This protein binds this small molecule.
Small molecule (SMILES): O=C([O-])C(=O)[O-]

Sequence of chain 1.A:
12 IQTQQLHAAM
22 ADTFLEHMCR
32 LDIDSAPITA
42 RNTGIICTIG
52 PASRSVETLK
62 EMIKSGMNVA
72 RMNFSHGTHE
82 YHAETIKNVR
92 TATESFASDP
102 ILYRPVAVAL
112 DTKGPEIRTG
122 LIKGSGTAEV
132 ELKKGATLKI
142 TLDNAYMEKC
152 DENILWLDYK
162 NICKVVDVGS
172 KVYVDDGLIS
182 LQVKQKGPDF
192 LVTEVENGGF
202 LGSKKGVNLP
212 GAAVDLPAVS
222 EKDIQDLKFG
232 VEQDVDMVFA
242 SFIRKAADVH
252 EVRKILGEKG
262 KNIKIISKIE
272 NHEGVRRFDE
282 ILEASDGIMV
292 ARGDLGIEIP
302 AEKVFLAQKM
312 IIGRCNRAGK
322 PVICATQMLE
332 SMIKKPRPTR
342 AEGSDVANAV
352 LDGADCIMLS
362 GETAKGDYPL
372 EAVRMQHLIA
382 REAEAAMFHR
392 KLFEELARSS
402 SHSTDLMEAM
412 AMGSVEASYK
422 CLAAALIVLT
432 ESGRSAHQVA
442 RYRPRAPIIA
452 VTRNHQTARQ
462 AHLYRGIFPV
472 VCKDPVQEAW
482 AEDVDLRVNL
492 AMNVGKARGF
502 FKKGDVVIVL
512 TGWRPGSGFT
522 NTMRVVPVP

Binding-site contacts:
Ligand atom C1 contacts residue LYS269 of chain 1.A at 3.5 Å.
Ligand atom O2 contacts residue ARG293 of chain 1.A at 3.5 Å (salt-bridge).
Ligand atom C1 contacts residue ATP1 of chain 1.M at 3.2 Å.
Ligand atom C1 contacts residue ALA292 of chain 1.A at 3.3 Å (hydrophobic).
Ligand atom O3 contacts residue ALA292 of chain 1.A at 3.7 Å.
Ligand atom C1 contacts residue MG1 of chain 1.L at 4.2 Å.
Ligand atom C2 contacts residue MG1 of chain 1.K at 2.8 Å.
Ligand atom O1 contacts residue MG1 of chain 1.K at 2.1 Å.
Ligand atom O1 contacts residue ALA292 of chain 1.A at 3.7 Å.
Ligand atom O3 contacts residue ARG72 of chain 1.A at 3.7 Å.
Ligand atom O2 contacts residue ASP295 of chain 1.A at 3.9 Å.
Ligand atom O3 contacts residue MET290 of chain 1.A at 3.2 Å.
Ligand atom O4 contacts residue ALA292 of chain 1.A at 3.6 Å.
Ligand atom O3 contacts residue MG1 of chain 1.K at 4.0 Å.
Ligand atom O2 contacts residue THR327 of chain 1.A at 2.5 Å (h-bond).
Ligand atom O3 contacts residue ATP1 of chain 1.M at 3.2 Å (h-bond).
Ligand atom O2 contacts residue MG1 of chain 1.K at 4.0 Å.
Ligand atom O3 contacts residue THR327 of chain 1.A at 3.6 Å (h-bond).
Ligand atom C1 contacts residue THR327 of chain 1.A at 4.0 Å.
Ligand atom C1 contacts residue MET290 of chain 1.A at 4.0 Å (hydrophobic).
Ligand atom O4 contacts residue GLY294 of chain 1.A at 3.6 Å.
Ligand atom C2 contacts residue GLU271 of chain 1.A at 3.7 Å.
Ligand atom O3 contacts residue MET359 of chain 1.A at 4.0 Å.
Ligand atom C1 contacts residue GLU271 of chain 1.A at 3.6 Å.
Ligand atom C2 contacts residue THR327 of chain 1.A at 3.6 Å.
Ligand atom O4 contacts residue MG1 of chain 1.K at 2.0 Å.
Ligand atom O2 contacts residue ALA292 of chain 1.A at 3.4 Å.
Ligand atom O4 contacts residue ASP295 of chain 1.A at 2.9 Å (salt-bridge).
Ligand atom O4 contacts residue ATP1 of chain 1.M at 3.4 Å (h-bond).
Ligand atom C2 contacts residue ALA292 of chain 1.A at 3.3 Å (hydrophobic).
Ligand atom C2 contacts residue GLY294 of chain 1.A at 3.5 Å.
Ligand atom C2 contacts residue ASP295 of chain 1.A at 3.8 Å.
Ligand atom C2 contacts residue ATP1 of chain 1.M at 3.6 Å.
Ligand atom O2 contacts residue GLY294 of chain 1.A at 2.7 Å (h-bond).
Ligand atom O3 contacts residue LYS269 of chain 1.A at 3.6 Å.
Ligand atom O4 contacts residue GLU271 of chain 1.A at 3.0 Å (salt-bridge).
Ligand atom O1 contacts residue ATP1 of chain 1.M at 3.0 Å (h-bond).
Ligand atom C1 contacts residue MG1 of chain 1.K at 2.8 Å.
Ligand atom O1 contacts residue LYS269 of chain 1.A at 2.7 Å (salt-bridge).
Ligand atom O1 contacts residue GLU271 of chain 1.A at 2.8 Å (salt-bridge).